Binding-site contacts:
Ligand atom O4 contacts residue CYS391 of chain 1.B at 3.6 Å.
Ligand atom O6 contacts residue CYS391 of chain 1.B at 3.8 Å.
Ligand atom C3 contacts residue TRP375 of chain 1.B at 3.8 Å (hydrophobic).
Ligand atom O2 contacts residue GLU236 of chain 1.B at 3.4 Å.
Ligand atom C5 contacts residue TRP375 of chain 1.B at 3.8 Å (hydrophobic).
Ligand atom N5 contacts residue GLU337 of chain 1.B at 3.1 Å (salt-bridge).
Ligand atom C1 contacts residue TYR314 of chain 1.B at 3.8 Å (hydrophobic).
Ligand atom O2 contacts residue GLU337 of chain 1.B at 2.6 Å (salt-bridge).
Ligand atom O6 contacts residue BGC1 of chain 1.G at 1.3 Å.
Ligand atom C3 contacts residue TRP177 of chain 1.B at 4.0 Å (hydrophobic).
Ligand atom C1 contacts residue GLU337 of chain 1.B at 3.2 Å.
Ligand atom O3 contacts residue ASP129 of chain 1.B at 2.5 Å (salt-bridge).
Ligand atom O4 contacts residue PHE130 of chain 1.B at 3.4 Å.
Ligand atom O4 contacts residue ASP129 of chain 1.B at 2.6 Å (salt-bridge).
Ligand atom O2 contacts residue ASN235 of chain 1.B at 3.0 Å (h-bond).
Ligand atom N5 contacts residue BGC1 of chain 1.G at 3.9 Å.
Ligand atom C6 contacts residue CYS394 of chain 1.B at 3.8 Å (hydrophobic).
Ligand atom C5 contacts residue SER339 of chain 1.B at 3.7 Å.
Ligand atom C6 contacts residue BGC1 of chain 1.G at 2.3 Å.
Ligand atom O4 contacts residue TRP375 of chain 1.B at 2.8 Å (h-bond).
Ligand atom C5 contacts residue TYR314 of chain 1.B at 3.9 Å (hydrophobic).
Ligand atom C2 contacts residue GLU236 of chain 1.B at 3.5 Å.
Ligand atom C2 contacts residue ASN235 of chain 1.B at 3.9 Å.
Ligand atom C3 contacts residue ASP129 of chain 1.B at 3.6 Å.
Ligand atom C6 contacts residue CYS391 of chain 1.B at 4.0 Å (hydrophobic).
Ligand atom O3 contacts residue ASN242 of chain 1.B at 2.9 Å (h-bond).
Ligand atom O3 contacts residue TRP375 of chain 1.B at 3.8 Å.
Ligand atom C3 contacts residue ASN242 of chain 1.B at 3.8 Å.
Ligand atom C2 contacts residue GLU337 of chain 1.B at 3.4 Å.
Ligand atom C2 contacts residue ASN242 of chain 1.B at 3.8 Å.
Ligand atom C4 contacts residue ASP129 of chain 1.B at 3.4 Å.
Ligand atom O2 contacts residue TRP177 of chain 1.B at 4.0 Å.
Ligand atom C1 contacts residue GLU236 of chain 1.B at 3.1 Å.
Ligand atom C3 contacts residue GLU337 of chain 1.B at 3.5 Å.
Ligand atom C4 contacts residue TRP375 of chain 1.B at 3.6 Å (hydrophobic).
Ligand atom C5 contacts residue BGC1 of chain 1.G at 3.6 Å.
Ligand atom C5 contacts residue GLU337 of chain 1.B at 3.4 Å.
Ligand atom C6 contacts residue SER339 of chain 1.B at 3.6 Å.
Ligand atom N5 contacts residue TYR314 of chain 1.B at 3.5 Å.
Ligand atom O3 contacts residue TRP177 of chain 1.B at 3.0 Å (h-bond).

Sequence of chain 1.B:
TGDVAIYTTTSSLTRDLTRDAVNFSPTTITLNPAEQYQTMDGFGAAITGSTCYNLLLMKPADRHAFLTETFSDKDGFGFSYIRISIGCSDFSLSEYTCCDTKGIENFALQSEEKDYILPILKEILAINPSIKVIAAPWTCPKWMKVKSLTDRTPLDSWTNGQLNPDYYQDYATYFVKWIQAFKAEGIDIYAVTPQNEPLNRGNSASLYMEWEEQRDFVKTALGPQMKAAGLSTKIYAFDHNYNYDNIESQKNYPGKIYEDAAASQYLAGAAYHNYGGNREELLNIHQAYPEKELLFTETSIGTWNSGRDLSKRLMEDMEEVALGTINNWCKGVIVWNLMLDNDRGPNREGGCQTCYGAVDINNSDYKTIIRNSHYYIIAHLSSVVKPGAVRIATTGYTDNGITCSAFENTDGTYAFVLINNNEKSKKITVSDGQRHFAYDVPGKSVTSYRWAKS

This small molecule binds to this protein.
Small molecule (SMILES): OC[C@H]1NC[C@H](O)[C@@H](O)[C@@H]1O